The protein below binds the small molecule below.
Small molecule (SMILES): NCCCCCN

Sequence of chain 1.A:
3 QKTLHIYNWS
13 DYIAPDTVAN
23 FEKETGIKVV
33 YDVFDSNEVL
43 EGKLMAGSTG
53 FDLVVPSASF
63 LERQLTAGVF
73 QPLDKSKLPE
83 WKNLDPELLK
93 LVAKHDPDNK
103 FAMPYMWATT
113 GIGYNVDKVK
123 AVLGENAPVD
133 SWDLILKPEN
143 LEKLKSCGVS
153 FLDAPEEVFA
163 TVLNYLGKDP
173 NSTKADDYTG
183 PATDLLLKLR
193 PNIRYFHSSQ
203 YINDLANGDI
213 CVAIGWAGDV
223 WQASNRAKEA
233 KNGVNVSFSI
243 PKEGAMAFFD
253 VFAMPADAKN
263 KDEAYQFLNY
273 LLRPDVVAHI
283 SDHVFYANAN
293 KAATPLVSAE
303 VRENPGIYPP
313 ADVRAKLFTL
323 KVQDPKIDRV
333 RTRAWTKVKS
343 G

Binding-site contacts:
Ligand atom N1 contacts residue TRP11 of chain 1.A at 3.2 Å.
Ligand atom C1 contacts residue TYR288 of chain 1.A at 3.6 Å (hydrophobic).
Ligand atom C4 contacts residue TYR288 of chain 1.A at 3.9 Å (hydrophobic).
Ligand atom C3 contacts residue PHE250 of chain 1.A at 4.4 Å (hydrophobic).
Ligand atom C2 contacts residue TRP218 of chain 1.A at 3.8 Å (hydrophobic).
Ligand atom C5 contacts residue TRP11 of chain 1.A at 3.7 Å (hydrophobic).
Ligand atom C1 contacts residue SER12 of chain 1.A at 3.4 Å.
Ligand atom C5 contacts residue TRP218 of chain 1.A at 3.4 Å (hydrophobic).
Ligand atom C2 contacts residue ASP221 of chain 1.A at 3.6 Å.
Ligand atom C1 contacts residue ASP13 of chain 1.A at 3.9 Å.
Ligand atom C3 contacts residue ASP252 of chain 1.A at 3.5 Å.
Ligand atom C1 contacts residue TYR14 of chain 1.A at 3.4 Å (hydrophobic).
Ligand atom C4 contacts residue ASP252 of chain 1.A at 3.5 Å.
Ligand atom C1 contacts residue TRP11 of chain 1.A at 3.8 Å (hydrophobic).
Ligand atom C4 contacts residue TRP218 of chain 1.A at 3.6 Å (hydrophobic).
Ligand atom NE2 contacts residue TYR288 of chain 1.A at 4.0 Å.
Ligand atom C2 contacts residue TYR288 of chain 1.A at 3.3 Å (hydrophobic).
Ligand atom C5 contacts residue PHE250 of chain 1.A at 4.1 Å (hydrophobic).
Ligand atom C2 contacts residue TRP11 of chain 1.A at 4.2 Å (hydrophobic).
Ligand atom NE2 contacts residue TRP11 of chain 1.A at 4.4 Å.
Ligand atom C4 contacts residue PHE250 of chain 1.A at 3.5 Å (hydrophobic).
Ligand atom NE2 contacts residue SER12 of chain 1.A at 2.7 Å (h-bond).
Ligand atom N1 contacts residue ASP252 of chain 1.A at 2.6 Å (salt-bridge).
Ligand atom NE2 contacts residue ASP221 of chain 1.A at 2.7 Å (salt-bridge).
Ligand atom C3 contacts residue TYR14 of chain 1.A at 3.6 Å (hydrophobic).
Ligand atom C2 contacts residue TYR14 of chain 1.A at 4.3 Å (hydrophobic).
Ligand atom N1 contacts residue PHE250 of chain 1.A at 3.9 Å.
Ligand atom C3 contacts residue TRP11 of chain 1.A at 4.1 Å (hydrophobic).
Ligand atom C3 contacts residue TRP218 of chain 1.A at 4.4 Å (hydrophobic).
Ligand atom C1 contacts residue ASP221 of chain 1.A at 3.4 Å.
Ligand atom N1 contacts residue SER59 of chain 1.A at 3.6 Å.
Ligand atom NE2 contacts residue TYR14 of chain 1.A at 4.4 Å.
Ligand atom C4 contacts residue TYR14 of chain 1.A at 4.3 Å (hydrophobic).
Ligand atom NE2 contacts residue ASP13 of chain 1.A at 3.5 Å (salt-bridge).
Ligand atom C5 contacts residue ASP252 of chain 1.A at 3.6 Å.
Ligand atom C3 contacts residue TYR288 of chain 1.A at 3.7 Å (hydrophobic).